Binding-site contacts:
Ligand atom O6 contacts residue GLU595 of chain 3.C at 2.5 Å (salt-bridge).
Ligand atom C7 contacts residue ASN592 of chain 3.C at 3.1 Å.
Ligand atom C3 contacts residue GLU595 of chain 3.C at 3.8 Å.
Ligand atom C2 contacts residue GLU595 of chain 3.C at 3.4 Å.
Ligand atom N2 contacts residue ASN592 of chain 3.C at 2.9 Å (h-bond).
Ligand atom C8 contacts residue ASN592 of chain 3.C at 4.4 Å.
Ligand atom O5 contacts residue GLU595 of chain 3.C at 2.7 Å (salt-bridge).
Ligand atom O5 contacts residue ASN592 of chain 3.C at 2.4 Å (h-bond).
Ligand atom C7 contacts residue ASN590 of chain 3.C at 3.8 Å.
Ligand atom C1 contacts residue ASN592 of chain 3.C at 1.5 Å.
Ligand atom O7 contacts residue ARG591 of chain 3.C at 3.7 Å.
Ligand atom C3 contacts residue ASN592 of chain 3.C at 3.8 Å.
Ligand atom O7 contacts residue ASN592 of chain 3.C at 2.8 Å (h-bond).
Ligand atom C6 contacts residue GLU595 of chain 3.C at 3.4 Å.
Ligand atom C4 contacts residue GLU595 of chain 3.C at 3.1 Å.
Ligand atom C8 contacts residue ASN590 of chain 3.C at 3.6 Å.
Ligand atom O7 contacts residue ASN590 of chain 3.C at 3.4 Å (h-bond).
Ligand atom C4 contacts residue ASN592 of chain 3.C at 4.2 Å.
Ligand atom C2 contacts residue ASN592 of chain 3.C at 2.5 Å.
Ligand atom O6 contacts residue SER594 of chain 3.C at 4.5 Å.
Ligand atom O3 contacts residue GLU595 of chain 3.C at 4.4 Å.
Ligand atom C1 contacts residue GLU595 of chain 3.C at 3.5 Å.
Ligand atom C5 contacts residue ASN592 of chain 3.C at 3.7 Å.
Ligand atom C5 contacts residue GLU595 of chain 3.C at 3.2 Å.
Ligand atom O4 contacts residue GLU595 of chain 3.C at 4.3 Å.

A protein and the small-molecule ligand that binds it are described below.
Small molecule (SMILES): CC(=O)N[C@@H]1[C@@H](O)[C@H](O)[C@@H](CO)O[C@H]1O

Sequence of chain 3.C:
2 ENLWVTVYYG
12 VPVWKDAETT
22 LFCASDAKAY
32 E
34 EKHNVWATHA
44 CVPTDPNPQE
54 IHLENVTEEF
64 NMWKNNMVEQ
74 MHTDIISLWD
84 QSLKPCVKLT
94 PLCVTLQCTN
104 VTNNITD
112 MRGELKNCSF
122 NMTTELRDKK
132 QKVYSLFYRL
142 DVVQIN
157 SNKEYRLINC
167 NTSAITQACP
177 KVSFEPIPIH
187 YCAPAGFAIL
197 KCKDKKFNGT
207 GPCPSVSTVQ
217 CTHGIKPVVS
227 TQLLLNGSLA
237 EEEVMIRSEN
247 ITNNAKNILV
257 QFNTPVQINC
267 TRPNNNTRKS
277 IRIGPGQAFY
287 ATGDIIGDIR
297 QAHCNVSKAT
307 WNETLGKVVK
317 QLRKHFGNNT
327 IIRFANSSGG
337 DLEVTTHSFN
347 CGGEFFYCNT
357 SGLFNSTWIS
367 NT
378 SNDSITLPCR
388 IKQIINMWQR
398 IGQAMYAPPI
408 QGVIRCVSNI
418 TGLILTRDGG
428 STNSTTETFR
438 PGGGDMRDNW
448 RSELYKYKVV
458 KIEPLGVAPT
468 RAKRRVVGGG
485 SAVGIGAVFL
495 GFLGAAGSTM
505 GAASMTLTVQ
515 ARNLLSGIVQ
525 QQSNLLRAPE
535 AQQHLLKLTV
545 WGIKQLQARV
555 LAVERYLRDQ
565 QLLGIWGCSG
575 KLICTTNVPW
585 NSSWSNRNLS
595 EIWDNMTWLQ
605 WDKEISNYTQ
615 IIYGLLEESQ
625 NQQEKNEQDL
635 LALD